Binding-site contacts:
Ligand atom C1 contacts residue ASN79 of chain 1.B at 1.4 Å.
Ligand atom O3 contacts residue GLU69 of chain 1.B at 3.3 Å (salt-bridge).
Ligand atom C4 contacts residue ASN79 of chain 1.B at 4.0 Å.
Ligand atom C7 contacts residue LYS72 of chain 1.B at 3.6 Å.
Ligand atom C5 contacts residue ASN79 of chain 1.B at 3.6 Å.
Ligand atom O7 contacts residue ASN76 of chain 1.B at 3.4 Å (h-bond).
Ligand atom C3 contacts residue GLU69 of chain 1.B at 4.0 Å.
Ligand atom C8 contacts residue GLU71 of chain 1.B at 4.5 Å.
Ligand atom O3 contacts residue ASN79 of chain 1.B at 4.5 Å.
Ligand atom C8 contacts residue GLU69 of chain 1.B at 3.8 Å.
Ligand atom C3 contacts residue ASN79 of chain 1.B at 3.5 Å.
Ligand atom O5 contacts residue ASN79 of chain 1.B at 2.4 Å (h-bond).
Ligand atom C7 contacts residue GLY75 of chain 1.B at 4.4 Å.
Ligand atom C2 contacts residue ASN79 of chain 1.B at 2.1 Å.
Ligand atom C8 contacts residue ASN76 of chain 1.B at 3.8 Å.
Ligand atom O7 contacts residue ASN79 of chain 1.B at 4.0 Å.
Ligand atom N2 contacts residue GLY75 of chain 1.B at 4.2 Å.
Ligand atom C8 contacts residue GLY75 of chain 1.B at 3.8 Å.
Ligand atom N2 contacts residue ASN76 of chain 1.B at 4.4 Å.
Ligand atom O7 contacts residue LYS72 of chain 1.B at 2.7 Å (salt-bridge).
Ligand atom C7 contacts residue ASN79 of chain 1.B at 3.5 Å.
Ligand atom C7 contacts residue GLU69 of chain 1.B at 4.0 Å.
Ligand atom N2 contacts residue GLU69 of chain 1.B at 4.5 Å.
Ligand atom C8 contacts residue LYS72 of chain 1.B at 3.8 Å.
Ligand atom O7 contacts residue GLU69 of chain 1.B at 4.2 Å.
Ligand atom C7 contacts residue ASN76 of chain 1.B at 3.6 Å.
Ligand atom N2 contacts residue ASN79 of chain 1.B at 2.6 Å (h-bond).

Sequence of chain 1.B:
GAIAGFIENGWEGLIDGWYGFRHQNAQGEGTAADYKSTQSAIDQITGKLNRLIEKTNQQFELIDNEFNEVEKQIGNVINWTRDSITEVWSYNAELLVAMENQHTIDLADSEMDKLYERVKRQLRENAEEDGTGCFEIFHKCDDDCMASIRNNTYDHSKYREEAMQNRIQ

This small molecule binds to this protein.
Small molecule (SMILES): CC(=O)N[C@@H]1[C@@H](O)[C@H](O)[C@@H](CO)O[C@H]1O